This protein binds this small molecule.
Small molecule (SMILES): CC(=O)N[C@@H]1[C@@H](O)[C@H](O)[C@@H](CO)O[C@H]1O

Binding-site contacts:
Ligand atom C5 contacts residue ASN801 of chain 1.A at 3.6 Å.
Ligand atom O5 contacts residue SER803 of chain 1.A at 3.6 Å (h-bond).
Ligand atom C3 contacts residue ASN801 of chain 1.A at 3.8 Å.
Ligand atom O5 contacts residue ASN801 of chain 1.A at 2.4 Å (h-bond).
Ligand atom C7 contacts residue ASN801 of chain 1.A at 4.0 Å.
Ligand atom N2 contacts residue ASN801 of chain 1.A at 2.9 Å (h-bond).
Ligand atom C5 contacts residue SER803 of chain 1.A at 3.9 Å.
Ligand atom C2 contacts residue SER803 of chain 1.A at 4.4 Å.
Ligand atom C1 contacts residue SER803 of chain 1.A at 3.2 Å.
Ligand atom C1 contacts residue ASN801 of chain 1.A at 1.4 Å.
Ligand atom C2 contacts residue ASN801 of chain 1.A at 2.4 Å.
Ligand atom C4 contacts residue ASN801 of chain 1.A at 4.2 Å.

Sequence of chain 1.A:
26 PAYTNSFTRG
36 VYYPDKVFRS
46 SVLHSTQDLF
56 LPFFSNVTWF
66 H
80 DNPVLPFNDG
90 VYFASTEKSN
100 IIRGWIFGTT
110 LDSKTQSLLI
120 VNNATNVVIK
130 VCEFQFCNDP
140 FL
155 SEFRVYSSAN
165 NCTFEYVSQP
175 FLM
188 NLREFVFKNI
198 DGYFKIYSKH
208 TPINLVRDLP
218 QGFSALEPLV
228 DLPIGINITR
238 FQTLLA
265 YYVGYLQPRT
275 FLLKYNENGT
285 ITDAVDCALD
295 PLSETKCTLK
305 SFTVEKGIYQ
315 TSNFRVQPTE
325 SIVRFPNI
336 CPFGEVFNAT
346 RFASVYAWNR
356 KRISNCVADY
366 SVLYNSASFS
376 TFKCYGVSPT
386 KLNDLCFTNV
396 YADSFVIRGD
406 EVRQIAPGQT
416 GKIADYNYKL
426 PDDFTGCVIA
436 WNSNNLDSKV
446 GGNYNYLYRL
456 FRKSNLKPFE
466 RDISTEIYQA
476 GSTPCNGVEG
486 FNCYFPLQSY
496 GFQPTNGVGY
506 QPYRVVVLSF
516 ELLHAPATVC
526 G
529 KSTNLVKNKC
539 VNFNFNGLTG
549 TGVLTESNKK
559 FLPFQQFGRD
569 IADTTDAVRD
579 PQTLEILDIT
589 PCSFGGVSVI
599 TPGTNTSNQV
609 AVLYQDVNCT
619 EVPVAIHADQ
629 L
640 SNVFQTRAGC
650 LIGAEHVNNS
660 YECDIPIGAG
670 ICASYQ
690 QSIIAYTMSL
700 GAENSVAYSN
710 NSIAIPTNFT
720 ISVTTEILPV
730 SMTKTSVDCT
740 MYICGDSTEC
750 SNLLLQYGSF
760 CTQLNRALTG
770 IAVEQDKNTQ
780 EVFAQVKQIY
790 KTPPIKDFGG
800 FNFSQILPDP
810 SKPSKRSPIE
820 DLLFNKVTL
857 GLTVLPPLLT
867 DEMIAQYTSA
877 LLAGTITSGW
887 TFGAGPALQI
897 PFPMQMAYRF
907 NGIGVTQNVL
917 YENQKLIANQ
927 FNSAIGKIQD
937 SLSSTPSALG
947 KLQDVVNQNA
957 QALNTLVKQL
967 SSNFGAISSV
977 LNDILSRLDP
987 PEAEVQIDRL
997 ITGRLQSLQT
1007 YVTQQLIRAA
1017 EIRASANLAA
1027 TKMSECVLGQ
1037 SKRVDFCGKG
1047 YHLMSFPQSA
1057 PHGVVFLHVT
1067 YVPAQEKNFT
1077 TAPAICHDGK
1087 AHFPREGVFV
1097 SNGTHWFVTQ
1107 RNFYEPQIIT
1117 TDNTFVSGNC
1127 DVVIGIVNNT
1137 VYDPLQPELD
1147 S